This protein binds this small molecule.
Small molecule (SMILES): OC[C@H]1O[C@@H](O)[C@@H](O)[C@@H](O)[C@@H]1O

Binding-site contacts:
Ligand atom C2 contacts residue NAG1 of chain 1.K at 3.5 Å.
Ligand atom C6 contacts residue NAG1 of chain 1.K at 4.1 Å.
Ligand atom C1 contacts residue NAG1 of chain 1.K at 3.3 Å.
Ligand atom O5 contacts residue NAG1 of chain 1.K at 2.7 Å (h-bond).
Ligand atom C5 contacts residue NAG1 of chain 1.K at 3.9 Å.
Ligand atom O2 contacts residue NAG1 of chain 1.K at 2.7 Å (h-bond).
Ligand atom O6 contacts residue NAG1 of chain 1.K at 3.8 Å.